Sequence of chain 1.A:
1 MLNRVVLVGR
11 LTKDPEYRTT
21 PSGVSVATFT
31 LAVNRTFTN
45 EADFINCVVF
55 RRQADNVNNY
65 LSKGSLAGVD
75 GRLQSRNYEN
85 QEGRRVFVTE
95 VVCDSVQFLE

Binding-site contacts:
Ligand atom O4 contacts residue PRO21 of chain 1.A at 3.8 Å.
Ligand atom C2 contacts residue VAL52 of chain 1.A at 4.1 Å (hydrophobic).
Ligand atom N1 contacts residue VAL96 of chain 1.A at 4.3 Å.
Ligand atom C6 contacts residue GLN78 of chain 1.A at 3.7 Å.
Ligand atom N3 contacts residue GLU94 of chain 1.A at 4.4 Å.
Ligand atom N3 contacts residue ARG18 of chain 1.A at 3.4 Å (salt-bridge).
Ligand atom N3 contacts residue ARG80 of chain 1.A at 3.5 Å (salt-bridge).
Ligand atom F5 contacts residue GLN78 of chain 1.A at 4.1 Å.
Ligand atom C5 contacts residue PHE54 of chain 1.A at 3.8 Å (hydrophobic).
Ligand atom C2 contacts residue ARG80 of chain 1.A at 3.5 Å.
Ligand atom C4 contacts residue ARG80 of chain 1.A at 4.1 Å.
Ligand atom N1 contacts residue PHE54 of chain 1.A at 3.9 Å.
Ligand atom O2 contacts residue ARG18 of chain 1.A at 2.6 Å (salt-bridge).
Ligand atom N3 contacts residue THR20 of chain 1.A at 4.2 Å.
Ligand atom O4 contacts residue THR20 of chain 1.A at 4.0 Å.
Ligand atom O2 contacts residue VAL52 of chain 1.A at 3.7 Å.
Ligand atom C6 contacts residue PHE54 of chain 1.A at 3.5 Å (hydrophobic).
Ligand atom N1 contacts residue VAL52 of chain 1.A at 3.7 Å.
Ligand atom O2 contacts residue GLU94 of chain 1.A at 2.8 Å (salt-bridge).
Ligand atom C2 contacts residue ARG18 of chain 1.A at 3.6 Å.
Ligand atom F5 contacts residue PHE54 of chain 1.A at 4.0 Å.
Ligand atom C6 contacts residue VAL96 of chain 1.A at 4.3 Å (hydrophobic).
Ligand atom N1 contacts residue GLU94 of chain 1.A at 3.7 Å.
Ligand atom O4 contacts residue ARG80 of chain 1.A at 4.5 Å.
Ligand atom C2 contacts residue GLU94 of chain 1.A at 3.3 Å.
Ligand atom C5 contacts residue GLN78 of chain 1.A at 4.3 Å.
Ligand atom C4 contacts residue THR20 of chain 1.A at 4.2 Å.
Ligand atom O2 contacts residue ARG80 of chain 1.A at 3.3 Å (salt-bridge).

This protein binds this small molecule.
Small molecule (SMILES): O=c1[nH]cc(F)c(=O)[nH]1